Sequence of chain 1.D:
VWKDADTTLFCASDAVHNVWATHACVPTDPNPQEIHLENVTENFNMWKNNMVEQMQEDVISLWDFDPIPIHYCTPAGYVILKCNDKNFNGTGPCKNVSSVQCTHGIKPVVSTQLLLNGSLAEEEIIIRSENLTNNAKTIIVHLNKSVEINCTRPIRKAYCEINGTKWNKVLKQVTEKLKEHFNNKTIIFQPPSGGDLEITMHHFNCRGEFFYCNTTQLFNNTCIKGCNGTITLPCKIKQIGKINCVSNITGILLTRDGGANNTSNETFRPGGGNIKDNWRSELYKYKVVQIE

This small molecule binds to this protein.
Small molecule (SMILES): CC(=O)N[C@@H]1[C@@H](O)[C@H](O)[C@@H](CO)O[C@H]1O

Binding-site contacts:
Ligand atom C1 contacts residue THR204 of chain 1.D at 4.0 Å.
Ligand atom C3 contacts residue ASN202 of chain 1.D at 3.8 Å.
Ligand atom N2 contacts residue ASN202 of chain 1.D at 2.9 Å (h-bond).
Ligand atom C5 contacts residue ASN202 of chain 1.D at 3.7 Å.
Ligand atom O5 contacts residue ASN202 of chain 1.D at 2.4 Å (h-bond).
Ligand atom C6 contacts residue THR204 of chain 1.D at 3.7 Å.
Ligand atom O6 contacts residue THR204 of chain 1.D at 3.6 Å.
Ligand atom C8 contacts residue ASN202 of chain 1.D at 4.4 Å.
Ligand atom C4 contacts residue ASN202 of chain 1.D at 4.2 Å.
Ligand atom C1 contacts residue ASN202 of chain 1.D at 1.4 Å.
Ligand atom O5 contacts residue LYS205 of chain 1.D at 4.0 Å.
Ligand atom O5 contacts residue THR204 of chain 1.D at 3.8 Å.
Ligand atom C5 contacts residue THR204 of chain 1.D at 3.6 Å.
Ligand atom C7 contacts residue ASN202 of chain 1.D at 3.9 Å.
Ligand atom C2 contacts residue ASN202 of chain 1.D at 2.5 Å.